This protein binds this small molecule.
Small molecule (SMILES): N[C@@H](Cc1c[nH]c2ccccc12)C(=O)O

Binding-site contacts:
Ligand atom O contacts residue THR105 of chain 2.B at 3.7 Å.
Ligand atom CA contacts residue ALA107 of chain 2.B at 3.9 Å (hydrophobic).
Ligand atom CZ2 contacts residue SER185 of chain 2.B at 4.0 Å.
Ligand atom OXT contacts residue GLY108 of chain 2.B at 3.8 Å.
Ligand atom CD2 contacts residue LEU161 of chain 2.B at 4.0 Å (hydrophobic).
Ligand atom CH2 contacts residue TYR301 of chain 2.B at 3.9 Å (hydrophobic).
Ligand atom OXT contacts residue HIS110 of chain 2.B at 3.8 Å.
Ligand atom CZ2 contacts residue GLU104 of chain 2.B at 3.8 Å.
Ligand atom OXT contacts residue ALA107 of chain 2.B at 3.4 Å (h-bond).
Ligand atom CH2 contacts residue SER185 of chain 2.B at 3.9 Å.
Ligand atom O contacts residue ALA107 of chain 2.B at 3.7 Å.
Ligand atom CA contacts residue LLP82 of chain 2.B at 3.9 Å.
Ligand atom N contacts residue ALA107 of chain 2.B at 3.5 Å (h-bond).
Ligand atom N contacts residue LEU161 of chain 2.B at 3.7 Å.
Ligand atom O contacts residue GLN109 of chain 2.B at 3.3 Å (h-bond).
Ligand atom CZ3 contacts residue TYR301 of chain 2.B at 3.5 Å (hydrophobic).
Ligand atom C contacts residue LLP82 of chain 2.B at 4.0 Å.
Ligand atom OXT contacts residue GLY106 of chain 2.B at 2.9 Å (h-bond).
Ligand atom CB contacts residue LLP82 of chain 2.B at 3.4 Å.
Ligand atom CE2 contacts residue SER185 of chain 2.B at 4.0 Å.
Ligand atom NE1 contacts residue GLU104 of chain 2.B at 2.7 Å (salt-bridge).
Ligand atom NE1 contacts residue GLY184 of chain 2.B at 4.0 Å.
Ligand atom CZ2 contacts residue VAL187 of chain 2.B at 3.7 Å (hydrophobic).
Ligand atom O contacts residue GLY108 of chain 2.B at 4.0 Å.
Ligand atom CA contacts residue GLY298 of chain 2.B at 4.0 Å.
Ligand atom O contacts residue LLP82 of chain 2.B at 3.3 Å.
Ligand atom CD1 contacts residue HIS110 of chain 2.B at 3.8 Å.
Ligand atom CH2 contacts residue VAL187 of chain 2.B at 3.6 Å (hydrophobic).
Ligand atom C contacts residue GLY106 of chain 2.B at 3.8 Å.
Ligand atom OXT contacts residue THR105 of chain 2.B at 2.6 Å (h-bond).
Ligand atom C contacts residue THR105 of chain 2.B at 3.5 Å.
Ligand atom CZ3 contacts residue GLY228 of chain 2.B at 3.8 Å.
Ligand atom C contacts residue HIS110 of chain 2.B at 3.8 Å.
Ligand atom O contacts residue HIS110 of chain 2.B at 2.9 Å (h-bond).
Ligand atom N contacts residue GLY106 of chain 2.B at 3.8 Å.
Ligand atom CE3 contacts residue LEU161 of chain 2.B at 4.0 Å (hydrophobic).
Ligand atom CZ3 contacts residue SER185 of chain 2.B at 4.0 Å.
Ligand atom CD1 contacts residue GLU104 of chain 2.B at 3.7 Å.
Ligand atom CE2 contacts residue GLU104 of chain 2.B at 3.5 Å.
Ligand atom C contacts residue ALA107 of chain 2.B at 3.6 Å (hydrophobic).

Sequence of chain 2.B:
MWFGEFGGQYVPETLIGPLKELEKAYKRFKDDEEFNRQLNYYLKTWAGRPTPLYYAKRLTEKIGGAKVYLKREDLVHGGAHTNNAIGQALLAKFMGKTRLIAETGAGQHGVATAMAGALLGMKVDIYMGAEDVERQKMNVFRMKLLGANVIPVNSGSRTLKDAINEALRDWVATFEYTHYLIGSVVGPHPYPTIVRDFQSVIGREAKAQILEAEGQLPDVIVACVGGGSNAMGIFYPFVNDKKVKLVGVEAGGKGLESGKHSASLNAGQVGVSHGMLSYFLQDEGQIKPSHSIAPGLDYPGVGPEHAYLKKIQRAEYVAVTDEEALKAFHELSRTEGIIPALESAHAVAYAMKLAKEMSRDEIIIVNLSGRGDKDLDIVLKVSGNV